Sequence of chain 1.B:
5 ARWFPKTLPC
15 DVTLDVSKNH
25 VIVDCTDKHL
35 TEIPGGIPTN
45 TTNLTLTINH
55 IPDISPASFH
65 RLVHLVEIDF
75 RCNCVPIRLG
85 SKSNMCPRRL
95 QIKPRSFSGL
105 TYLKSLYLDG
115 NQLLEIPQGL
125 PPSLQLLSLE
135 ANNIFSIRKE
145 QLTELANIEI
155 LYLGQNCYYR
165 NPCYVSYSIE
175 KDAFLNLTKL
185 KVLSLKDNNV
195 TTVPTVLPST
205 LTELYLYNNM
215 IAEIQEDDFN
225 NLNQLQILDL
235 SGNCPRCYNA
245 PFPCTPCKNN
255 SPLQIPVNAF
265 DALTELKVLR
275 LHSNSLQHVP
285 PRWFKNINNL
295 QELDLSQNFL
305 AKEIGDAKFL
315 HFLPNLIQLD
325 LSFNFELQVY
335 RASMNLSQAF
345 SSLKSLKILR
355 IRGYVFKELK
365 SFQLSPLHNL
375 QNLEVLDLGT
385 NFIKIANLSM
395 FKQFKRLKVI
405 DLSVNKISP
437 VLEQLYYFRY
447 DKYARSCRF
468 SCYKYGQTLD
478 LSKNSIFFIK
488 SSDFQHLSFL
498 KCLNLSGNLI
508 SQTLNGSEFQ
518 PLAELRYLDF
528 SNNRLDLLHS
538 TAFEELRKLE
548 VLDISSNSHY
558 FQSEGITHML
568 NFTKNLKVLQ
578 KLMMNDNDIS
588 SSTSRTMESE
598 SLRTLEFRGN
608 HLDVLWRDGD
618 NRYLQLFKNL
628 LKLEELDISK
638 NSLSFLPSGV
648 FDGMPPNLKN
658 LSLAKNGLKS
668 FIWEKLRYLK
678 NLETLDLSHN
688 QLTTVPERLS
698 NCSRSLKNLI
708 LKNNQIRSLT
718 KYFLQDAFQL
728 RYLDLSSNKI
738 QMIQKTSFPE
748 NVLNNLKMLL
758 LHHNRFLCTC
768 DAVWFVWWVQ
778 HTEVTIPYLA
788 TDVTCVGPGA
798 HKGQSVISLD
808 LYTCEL

Binding-site contacts:
Ligand atom N2 contacts residue ASN47 of chain 1.B at 3.0 Å (h-bond).
Ligand atom C8 contacts residue ASN47 of chain 1.B at 4.4 Å.
Ligand atom C5 contacts residue GLU71 of chain 1.B at 3.9 Å.
Ligand atom O6 contacts residue SER109 of chain 1.B at 2.9 Å (h-bond).
Ligand atom C7 contacts residue ASN47 of chain 1.B at 3.1 Å.
Ligand atom C1 contacts residue HIS24 of chain 1.B at 4.4 Å.
Ligand atom C2 contacts residue GLU71 of chain 1.B at 4.1 Å.
Ligand atom C6 contacts residue SER109 of chain 1.B at 4.1 Å.
Ligand atom C3 contacts residue ASN47 of chain 1.B at 3.8 Å.
Ligand atom C7 contacts residue ILE26 of chain 1.B at 4.4 Å (hydrophobic).
Ligand atom O5 contacts residue ASN47 of chain 1.B at 2.4 Å (h-bond).
Ligand atom C1 contacts residue GLU71 of chain 1.B at 4.0 Å.
Ligand atom C5 contacts residue VAL70 of chain 1.B at 4.0 Å (hydrophobic).
Ligand atom O7 contacts residue GLU71 of chain 1.B at 3.7 Å.
Ligand atom C2 contacts residue ASN47 of chain 1.B at 2.5 Å.
Ligand atom C4 contacts residue GLU71 of chain 1.B at 3.8 Å.
Ligand atom O6 contacts residue GLU71 of chain 1.B at 3.0 Å (salt-bridge).
Ligand atom O6 contacts residue VAL70 of chain 1.B at 4.3 Å.
Ligand atom O5 contacts residue GLU71 of chain 1.B at 3.3 Å.
Ligand atom C3 contacts residue HIS24 of chain 1.B at 4.5 Å.
Ligand atom C8 contacts residue ILE26 of chain 1.B at 3.6 Å (hydrophobic).
Ligand atom C6 contacts residue GLU71 of chain 1.B at 3.7 Å.
Ligand atom O5 contacts residue VAL70 of chain 1.B at 3.9 Å.
Ligand atom O7 contacts residue ASN47 of chain 1.B at 2.7 Å (h-bond).
Ligand atom C4 contacts residue ASN47 of chain 1.B at 4.2 Å.
Ligand atom C5 contacts residue ASN47 of chain 1.B at 3.7 Å.
Ligand atom C1 contacts residue ASN47 of chain 1.B at 1.4 Å.
Ligand atom C6 contacts residue VAL70 of chain 1.B at 3.7 Å (hydrophobic).

A small-molecule ligand and the protein it binds are described below.
Small molecule (SMILES): CC(=O)N[C@@H]1[C@@H](O)[C@H](O)[C@@H](CO)O[C@H]1O